Binding-site contacts:
Ligand atom C11 contacts residue C151 of chain 4.D at 3.5 Å.
Ligand atom O1S contacts residue GLY222 of chain 4.A at 2.3 Å (h-bond).
Ligand atom O3S contacts residue TRP374 of chain 4.A at 3.3 Å.
Ligand atom C13 contacts residue C151 of chain 4.D at 4.5 Å.
Ligand atom S1 contacts residue LYS215 of chain 4.A at 4.1 Å.
Ligand atom O1S contacts residue PHE223 of chain 4.A at 4.5 Å.
Ligand atom S1 contacts residue GLY222 of chain 4.A at 3.0 Å (h-bond).
Ligand atom C5 contacts residue C151 of chain 4.D at 4.0 Å.
Ligand atom S1 contacts residue ARG224 of chain 4.A at 4.3 Å.
Ligand atom O1S contacts residue TRP374 of chain 4.A at 4.3 Å.
Ligand atom O3S contacts residue ARG224 of chain 4.A at 2.9 Å (salt-bridge).
Ligand atom C6 contacts residue C151 of chain 4.D at 4.2 Å.
Ligand atom O3S contacts residue GLY222 of chain 4.A at 2.9 Å (h-bond).
Ligand atom O2S contacts residue GLY222 of chain 4.A at 3.3 Å (h-bond).
Ligand atom C2 contacts residue TRP374 of chain 4.A at 4.1 Å (hydrophobic).
Ligand atom C10 contacts residue C151 of chain 4.D at 3.4 Å.
Ligand atom C3 contacts residue TRP374 of chain 4.A at 4.3 Å (hydrophobic).
Ligand atom C12 contacts residue C151 of chain 4.D at 3.4 Å.
Ligand atom C7 contacts residue C151 of chain 4.D at 3.4 Å.
Ligand atom S1 contacts residue TRP374 of chain 4.A at 4.0 Å.
Ligand atom C16 contacts residue ASP229 of chain 4.A at 4.3 Å.
Ligand atom O1S contacts residue LYS215 of chain 4.A at 2.7 Å (salt-bridge).
Ligand atom C9 contacts residue C151 of chain 4.D at 3.4 Å.
Ligand atom C1 contacts residue TRP374 of chain 4.A at 3.6 Å (hydrophobic).
Ligand atom C8 contacts residue C151 of chain 4.D at 3.7 Å.
Ligand atom O3S contacts residue PHE223 of chain 4.A at 3.9 Å.
Ligand atom O2S contacts residue ARG224 of chain 4.A at 4.5 Å.

The protein below binds the small molecule below.
Small molecule (SMILES): CCCCCCCCCCCC[N+](C)(C)CCCS(=O)(=O)O

Sequence of chain 4.A:
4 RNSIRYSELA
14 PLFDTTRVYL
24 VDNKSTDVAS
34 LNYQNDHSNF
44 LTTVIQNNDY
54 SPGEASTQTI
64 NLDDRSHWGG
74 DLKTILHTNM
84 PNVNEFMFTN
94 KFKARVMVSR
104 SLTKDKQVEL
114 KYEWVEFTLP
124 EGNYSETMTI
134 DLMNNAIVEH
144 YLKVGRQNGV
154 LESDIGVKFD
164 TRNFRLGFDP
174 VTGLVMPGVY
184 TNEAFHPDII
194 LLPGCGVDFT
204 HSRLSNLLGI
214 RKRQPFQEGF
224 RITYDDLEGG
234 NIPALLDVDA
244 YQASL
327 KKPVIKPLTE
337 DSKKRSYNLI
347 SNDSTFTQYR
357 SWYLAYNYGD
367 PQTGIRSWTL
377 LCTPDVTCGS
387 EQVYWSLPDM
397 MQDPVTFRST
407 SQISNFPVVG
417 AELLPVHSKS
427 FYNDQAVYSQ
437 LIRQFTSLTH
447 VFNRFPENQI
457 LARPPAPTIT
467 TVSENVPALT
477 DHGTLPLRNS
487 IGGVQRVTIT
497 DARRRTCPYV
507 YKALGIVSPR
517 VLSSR